Sequence of chain 1.A:
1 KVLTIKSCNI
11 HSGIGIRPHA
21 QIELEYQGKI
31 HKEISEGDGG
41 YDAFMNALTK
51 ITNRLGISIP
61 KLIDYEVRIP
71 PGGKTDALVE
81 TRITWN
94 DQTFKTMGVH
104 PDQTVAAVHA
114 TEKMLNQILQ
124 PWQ

Binding-site contacts:
Ligand atom C contacts residue TYR41 of chain 1.A at 4.0 Å (hydrophobic).
Ligand atom N contacts residue ASP42 of chain 1.A at 4.2 Å.
Ligand atom OXT contacts residue GLY40 of chain 1.A at 3.5 Å (h-bond).
Ligand atom CB contacts residue TYR41 of chain 1.A at 4.0 Å (hydrophobic).
Ligand atom O contacts residue GLY39 of chain 1.A at 3.8 Å.
Ligand atom OXT contacts residue TYR41 of chain 1.A at 3.1 Å (h-bond).
Ligand atom CD1 contacts residue TYR41 of chain 1.A at 4.3 Å (hydrophobic).
Ligand atom C contacts residue GLY40 of chain 1.A at 4.1 Å.
Ligand atom OXT contacts residue ASP42 of chain 1.A at 2.8 Å (salt-bridge).
Ligand atom C contacts residue GLY39 of chain 1.A at 3.8 Å.
Ligand atom OXT contacts residue GLY39 of chain 1.A at 3.3 Å.
Ligand atom O contacts residue TYR41 of chain 1.A at 4.0 Å.
Ligand atom CG1 contacts residue TYR65 of chain 1.A at 4.5 Å (hydrophobic).
Ligand atom O contacts residue GLY40 of chain 1.A at 3.8 Å.
Ligand atom CG2 contacts residue TYR65 of chain 1.A at 3.6 Å (hydrophobic).
Ligand atom CG2 contacts residue TYR41 of chain 1.A at 3.8 Å (hydrophobic).
Ligand atom CD1 contacts residue TYR65 of chain 1.A at 3.9 Å (hydrophobic).
Ligand atom C contacts residue ASP42 of chain 1.A at 4.0 Å.

A small-molecule ligand and the protein it binds are described below.
Small molecule (SMILES): CC[C@H](C)[C@H](N)C(=O)O